Binding-site contacts:
Ligand atom C6 contacts residue ASP4 of chain 1.A at 3.7 Å.
Ligand atom O5 contacts residue ASN119 of chain 1.A at 2.4 Å (h-bond).
Ligand atom C7 contacts residue ASN119 of chain 1.A at 3.1 Å.
Ligand atom C5 contacts residue THR149 of chain 1.A at 4.3 Å.
Ligand atom C2 contacts residue THR149 of chain 1.A at 4.0 Å.
Ligand atom O6 contacts residue VAL118 of chain 1.A at 3.7 Å.
Ligand atom N2 contacts residue THR149 of chain 1.A at 4.5 Å.
Ligand atom O5 contacts residue THR149 of chain 1.A at 3.3 Å.
Ligand atom O7 contacts residue ASN119 of chain 1.A at 2.7 Å (h-bond).
Ligand atom O6 contacts residue ASN119 of chain 1.A at 4.2 Å.
Ligand atom C3 contacts residue ASN119 of chain 1.A at 3.9 Å.
Ligand atom C1 contacts residue THR149 of chain 1.A at 3.8 Å.
Ligand atom C8 contacts residue ASP4 of chain 1.A at 3.6 Å.
Ligand atom O7 contacts residue ASP173 of chain 1.A at 3.9 Å.
Ligand atom O7 contacts residue THR149 of chain 1.A at 2.8 Å (h-bond).
Ligand atom C2 contacts residue ASN119 of chain 1.A at 2.5 Å.
Ligand atom C8 contacts residue ASN119 of chain 1.A at 4.4 Å.
Ligand atom C1 contacts residue ASN119 of chain 1.A at 1.4 Å.
Ligand atom C4 contacts residue ASN119 of chain 1.A at 4.3 Å.
Ligand atom C5 contacts residue ASN119 of chain 1.A at 3.7 Å.
Ligand atom C1 contacts residue LEU5 of chain 1.A at 4.2 Å (hydrophobic).
Ligand atom C4 contacts residue LEU5 of chain 1.A at 4.4 Å (hydrophobic).
Ligand atom O6 contacts residue ASP4 of chain 1.A at 2.8 Å (salt-bridge).
Ligand atom N2 contacts residue ASN119 of chain 1.A at 3.0 Å (h-bond).
Ligand atom C7 contacts residue THR149 of chain 1.A at 4.0 Å.

The protein below binds the small molecule below.
Small molecule (SMILES): CC(=O)N[C@H]1[C@H](O[C@H]2[C@H](O)[C@@H](NC(C)=O)CO[C@@H]2CO)O[C@H](CO)[C@@H](O)[C@@H]1O

Sequence of chain 1.A:
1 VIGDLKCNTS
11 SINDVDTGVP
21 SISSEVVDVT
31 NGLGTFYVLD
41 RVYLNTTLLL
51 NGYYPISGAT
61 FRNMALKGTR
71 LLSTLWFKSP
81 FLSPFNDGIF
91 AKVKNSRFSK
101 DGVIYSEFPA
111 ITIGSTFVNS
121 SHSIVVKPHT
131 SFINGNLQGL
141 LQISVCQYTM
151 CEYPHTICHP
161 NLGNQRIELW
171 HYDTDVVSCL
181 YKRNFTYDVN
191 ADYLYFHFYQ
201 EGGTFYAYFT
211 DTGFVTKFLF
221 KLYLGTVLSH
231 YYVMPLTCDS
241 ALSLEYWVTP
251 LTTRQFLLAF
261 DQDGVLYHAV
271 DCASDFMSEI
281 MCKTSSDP